Sequence of chain 1.A:
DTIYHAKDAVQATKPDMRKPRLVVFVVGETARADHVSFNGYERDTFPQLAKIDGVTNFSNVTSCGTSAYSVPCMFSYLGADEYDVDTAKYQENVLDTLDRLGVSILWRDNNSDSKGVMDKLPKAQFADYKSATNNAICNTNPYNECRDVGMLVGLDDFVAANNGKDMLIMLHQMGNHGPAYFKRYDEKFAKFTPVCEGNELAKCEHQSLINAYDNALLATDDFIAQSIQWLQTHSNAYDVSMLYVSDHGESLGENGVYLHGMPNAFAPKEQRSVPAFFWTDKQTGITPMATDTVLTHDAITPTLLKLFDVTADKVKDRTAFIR

This protein binds this small molecule.
Small molecule (SMILES): OC[C@@H](O)[C@@H](O)[C@H](O)[C@@H](O)CO

Binding-site contacts:
Ligand atom O5 contacts residue TYR88 of chain 1.A at 3.8 Å.
Ligand atom C1 contacts residue TYR88 of chain 1.A at 3.8 Å (hydrophobic).
Ligand atom O4 contacts residue MET281 of chain 1.A at 3.8 Å.
Ligand atom C4 contacts residue SER85 of chain 1.A at 4.4 Å.
Ligand atom C3 contacts residue SER85 of chain 1.A at 3.7 Å.
Ligand atom C2 contacts residue ASN283 of chain 1.A at 3.7 Å.
Ligand atom C3 contacts residue GLY280 of chain 1.A at 4.3 Å.
Ligand atom O3 contacts residue THR84 of chain 1.A at 2.7 Å (h-bond).
Ligand atom O4 contacts residue PRO282 of chain 1.A at 3.7 Å.
Ligand atom O2 contacts residue ASN283 of chain 1.A at 2.9 Å (h-bond).
Ligand atom C1 contacts residue ASN283 of chain 1.A at 3.8 Å.
Ligand atom O3 contacts residue TYR88 of chain 1.A at 4.3 Å.
Ligand atom O3 contacts residue MET281 of chain 1.A at 4.0 Å.
Ligand atom O2 contacts residue THR84 of chain 1.A at 2.9 Å (h-bond).
Ligand atom C2 contacts residue THR84 of chain 1.A at 3.5 Å.
Ligand atom C1 contacts residue PRO282 of chain 1.A at 4.1 Å (hydrophobic).
Ligand atom C5 contacts residue GLY280 of chain 1.A at 4.1 Å.
Ligand atom O1 contacts residue TYR88 of chain 1.A at 4.4 Å.
Ligand atom O1 contacts residue ASN283 of chain 1.A at 2.8 Å (h-bond).
Ligand atom C2 contacts residue TYR88 of chain 1.A at 4.3 Å (hydrophobic).
Ligand atom O2 contacts residue TYR88 of chain 1.A at 4.0 Å.
Ligand atom O4 contacts residue GLY280 of chain 1.A at 2.9 Å (h-bond).
Ligand atom C5 contacts residue SER85 of chain 1.A at 3.7 Å.
Ligand atom C4 contacts residue GLY280 of chain 1.A at 3.9 Å.
Ligand atom O5 contacts residue SER85 of chain 1.A at 2.9 Å (h-bond).
Ligand atom O2 contacts residue GLY83 of chain 1.A at 3.2 Å.
Ligand atom O1 contacts residue PRO282 of chain 1.A at 3.8 Å.
Ligand atom O3 contacts residue SER85 of chain 1.A at 3.1 Å (h-bond).
Ligand atom C2 contacts residue MET281 of chain 1.A at 3.6 Å (hydrophobic).
Ligand atom O4 contacts residue THR84 of chain 1.A at 4.4 Å.
Ligand atom O2 contacts residue MET281 of chain 1.A at 4.0 Å.
Ligand atom C3 contacts residue MET281 of chain 1.A at 4.3 Å (hydrophobic).
Ligand atom C3 contacts residue THR84 of chain 1.A at 3.7 Å.
Ligand atom O3 contacts residue GLY280 of chain 1.A at 3.7 Å.
Ligand atom C3 contacts residue TYR88 of chain 1.A at 3.9 Å (hydrophobic).
Ligand atom C2 contacts residue PRO282 of chain 1.A at 3.9 Å (hydrophobic).